This small molecule binds to this protein.
Small molecule (SMILES): CC(=O)N[C@@H]1[C@@H](O)[C@H](O)[C@@H](CO)O[C@H]1O

Sequence of chain 1.B:
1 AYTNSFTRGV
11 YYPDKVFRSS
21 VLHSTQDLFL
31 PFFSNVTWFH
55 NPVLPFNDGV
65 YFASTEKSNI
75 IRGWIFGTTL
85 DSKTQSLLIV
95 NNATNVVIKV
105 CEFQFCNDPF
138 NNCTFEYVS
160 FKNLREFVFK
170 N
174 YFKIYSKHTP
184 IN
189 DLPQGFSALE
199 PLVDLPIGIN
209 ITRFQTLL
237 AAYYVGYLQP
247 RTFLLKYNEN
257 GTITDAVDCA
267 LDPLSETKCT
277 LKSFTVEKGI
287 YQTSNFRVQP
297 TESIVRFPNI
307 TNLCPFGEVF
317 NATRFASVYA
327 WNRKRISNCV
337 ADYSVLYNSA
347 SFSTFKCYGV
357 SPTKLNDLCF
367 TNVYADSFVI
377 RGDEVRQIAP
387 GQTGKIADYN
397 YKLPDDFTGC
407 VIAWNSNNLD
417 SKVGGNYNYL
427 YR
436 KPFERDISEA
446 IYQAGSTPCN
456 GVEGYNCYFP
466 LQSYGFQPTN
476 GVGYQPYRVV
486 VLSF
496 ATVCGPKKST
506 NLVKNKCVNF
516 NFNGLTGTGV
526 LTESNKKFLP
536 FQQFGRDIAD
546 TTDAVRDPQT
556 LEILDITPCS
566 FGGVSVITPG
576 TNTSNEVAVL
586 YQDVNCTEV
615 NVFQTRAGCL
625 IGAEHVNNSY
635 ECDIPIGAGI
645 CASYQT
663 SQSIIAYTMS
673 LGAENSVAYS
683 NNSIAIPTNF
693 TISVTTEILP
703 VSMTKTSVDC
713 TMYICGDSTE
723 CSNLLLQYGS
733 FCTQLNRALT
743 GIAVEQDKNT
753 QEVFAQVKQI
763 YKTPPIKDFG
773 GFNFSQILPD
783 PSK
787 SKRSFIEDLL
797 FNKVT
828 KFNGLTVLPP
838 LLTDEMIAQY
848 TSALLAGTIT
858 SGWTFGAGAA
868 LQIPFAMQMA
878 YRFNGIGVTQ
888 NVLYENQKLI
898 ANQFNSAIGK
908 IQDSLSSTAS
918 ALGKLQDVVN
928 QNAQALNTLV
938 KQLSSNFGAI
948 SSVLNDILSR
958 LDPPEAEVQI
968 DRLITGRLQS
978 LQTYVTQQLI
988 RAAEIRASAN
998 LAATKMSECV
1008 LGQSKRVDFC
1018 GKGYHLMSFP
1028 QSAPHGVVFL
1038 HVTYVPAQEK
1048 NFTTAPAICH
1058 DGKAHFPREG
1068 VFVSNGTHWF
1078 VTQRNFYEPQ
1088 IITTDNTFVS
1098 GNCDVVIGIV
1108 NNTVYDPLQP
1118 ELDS

Binding-site contacts:
Ligand atom C3 contacts residue ASN208 of chain 1.B at 3.9 Å.
Ligand atom O7 contacts residue ILE207 of chain 1.B at 3.8 Å.
Ligand atom C7 contacts residue ASN208 of chain 1.B at 3.5 Å.
Ligand atom C8 contacts residue ASN170 of chain 1.B at 4.3 Å.
Ligand atom C5 contacts residue ASN208 of chain 1.B at 3.7 Å.
Ligand atom O7 contacts residue ASN208 of chain 1.B at 3.3 Å (h-bond).
Ligand atom C7 contacts residue ILE207 of chain 1.B at 4.1 Å (hydrophobic).
Ligand atom C8 contacts residue ILE207 of chain 1.B at 3.8 Å (hydrophobic).
Ligand atom N2 contacts residue ASN208 of chain 1.B at 3.0 Å (h-bond).
Ligand atom O6 contacts residue ASN208 of chain 1.B at 4.3 Å.
Ligand atom C7 contacts residue GLY206 of chain 1.B at 3.7 Å.
Ligand atom O7 contacts residue GLY206 of chain 1.B at 3.0 Å (h-bond).
Ligand atom C1 contacts residue ASN208 of chain 1.B at 1.5 Å.
Ligand atom C4 contacts residue ASN208 of chain 1.B at 4.2 Å.
Ligand atom O5 contacts residue ASN208 of chain 1.B at 2.3 Å (h-bond).
Ligand atom C2 contacts residue ASN208 of chain 1.B at 2.5 Å.
Ligand atom C8 contacts residue GLY206 of chain 1.B at 3.7 Å.